Sequence of chain 1.G:
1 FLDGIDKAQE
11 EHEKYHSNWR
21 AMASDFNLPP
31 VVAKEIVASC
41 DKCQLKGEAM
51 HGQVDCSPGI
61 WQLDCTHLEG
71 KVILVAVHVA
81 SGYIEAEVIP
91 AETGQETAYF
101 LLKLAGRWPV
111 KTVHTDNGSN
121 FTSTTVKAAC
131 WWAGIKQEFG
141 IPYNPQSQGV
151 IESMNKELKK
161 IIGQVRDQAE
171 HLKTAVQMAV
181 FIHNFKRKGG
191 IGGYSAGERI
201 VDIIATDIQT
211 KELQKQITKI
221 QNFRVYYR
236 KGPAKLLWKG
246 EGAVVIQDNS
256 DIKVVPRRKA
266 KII

The small molecule below binds the protein below.
Small molecule (SMILES): C[C@@H]1CCO[C@H]2Cn3cc(C(=O)NCc4ccc(F)cc4F)c(=O)c(O)c3C(=O)N12

Binding-site contacts:
Ligand atom CAI contacts residue PRO145 of chain 1.G at 4.2 Å (hydrophobic).
Ligand atom CAR contacts residue PRO145 of chain 1.G at 3.8 Å (hydrophobic).
Ligand atom OAC contacts residue MG1 of chain 1.S at 2.0 Å.
Ligand atom CAS contacts residue MG1 of chain 1.S at 3.1 Å.
Ligand atom FAG contacts residue GLU152 of chain 1.G at 3.0 Å.
Ligand atom OAD contacts residue ASP64 of chain 1.G at 4.1 Å.
Ligand atom CAT contacts residue PRO145 of chain 1.G at 3.8 Å (hydrophobic).
Ligand atom CAJ contacts residue GLU152 of chain 1.G at 4.1 Å.
Ligand atom CAH contacts residue PRO145 of chain 1.G at 4.2 Å (hydrophobic).
Ligand atom CAV contacts residue PRO145 of chain 1.G at 4.0 Å (hydrophobic).
Ligand atom OAQ contacts residue TYR143 of chain 1.G at 4.0 Å.
Ligand atom OAB contacts residue PRO145 of chain 1.G at 3.6 Å.
Ligand atom OAD contacts residue GLU152 of chain 1.G at 2.6 Å (salt-bridge).
Ligand atom CAT contacts residue GLN146 of chain 1.G at 3.9 Å.
Ligand atom CAW contacts residue MG1 of chain 1.S at 3.3 Å.
Ligand atom OAE contacts residue GLU152 of chain 1.G at 3.1 Å (salt-bridge).
Ligand atom CAJ contacts residue PRO145 of chain 1.G at 3.5 Å (hydrophobic).
Ligand atom OAE contacts residue MG1 of chain 1.S at 2.2 Å.
Ligand atom CAH contacts residue GLN146 of chain 1.G at 3.8 Å.
Ligand atom CAU contacts residue GLU152 of chain 1.G at 4.1 Å.
Ligand atom OAC contacts residue ASP116 of chain 1.G at 2.9 Å (salt-bridge).
Ligand atom OAC contacts residue ASP64 of chain 1.G at 4.1 Å.
Ligand atom CAS contacts residue ASP116 of chain 1.G at 3.7 Å.
Ligand atom OAD contacts residue MG1 of chain 1.T at 2.2 Å.
Ligand atom FAF contacts residue GLN146 of chain 1.G at 3.3 Å.
Ligand atom FAG contacts residue PRO145 of chain 1.G at 4.0 Å.
Ligand atom CAW contacts residue MG1 of chain 1.T at 2.9 Å.
Ligand atom OAE contacts residue MG1 of chain 1.T at 2.1 Å.
Ligand atom CAZ contacts residue MG1 of chain 1.T at 2.9 Å.
Ligand atom CAX contacts residue PRO145 of chain 1.G at 4.0 Å (hydrophobic).
Ligand atom OAE contacts residue ASP116 of chain 1.G at 3.6 Å (salt-bridge).
Ligand atom CAZ contacts residue GLU152 of chain 1.G at 3.5 Å.
Ligand atom CAU contacts residue PRO145 of chain 1.G at 3.6 Å (hydrophobic).
Ligand atom NBC contacts residue MG1 of chain 1.S at 4.2 Å.
Ligand atom CAM contacts residue GLY118 of chain 1.G at 3.9 Å.
Ligand atom OAE contacts residue ASP64 of chain 1.G at 3.2 Å (salt-bridge).
Ligand atom CAL contacts residue TYR143 of chain 1.G at 4.0 Å (hydrophobic).
Ligand atom CAY contacts residue MG1 of chain 1.S at 3.6 Å.
Ligand atom CAW contacts residue GLU152 of chain 1.G at 3.7 Å.
Ligand atom FAF contacts residue PRO145 of chain 1.G at 4.2 Å.